A small-molecule ligand and the protein it binds are described below.
Small molecule (SMILES): O=C1/C=C/C(=O)N[C@@H](CC2CCCCC2)C(=O)N[C@@H](Cc2ccc(F)cc2)C(=O)N[C@@H](Cc2ccc([N+](=O)O)cc2)C(=O)NCCC[C@@H](C(=O)O)N1

Binding-site contacts:
Ligand atom O contacts residue GLN28 of chain 1.A at 3.1 Å.
Ligand atom F contacts residue LEU50 of chain 1.A at 3.2 Å.
Ligand atom CE2 contacts residue ASP157 of chain 1.A at 3.7 Å.
Ligand atom O1 contacts residue LEU26 of chain 1.A at 3.2 Å.
Ligand atom CE1 contacts residue LEU50 of chain 1.A at 3.7 Å (hydrophobic).
Ligand atom CD contacts residue GLN28 of chain 1.A at 3.6 Å.
Ligand atom CD2 contacts residue LYS48 of chain 1.A at 3.6 Å.
Ligand atom CD1 contacts residue PHE31 of chain 1.A at 3.6 Å (hydrophobic).
Ligand atom CD2 contacts residue ASP157 of chain 1.A at 3.5 Å.
Ligand atom O1 contacts residue GLY97 of chain 1.A at 3.5 Å.
Ligand atom O7 contacts residue PHE31 of chain 1.A at 3.6 Å.
Ligand atom O contacts residue ARG141 of chain 1.A at 3.2 Å (salt-bridge).
Ligand atom CD2 contacts residue SER98 of chain 1.A at 3.5 Å.
Ligand atom F contacts residue ILE89 of chain 1.A at 3.7 Å.
Ligand atom CE2 contacts residue VAL34 of chain 1.A at 3.6 Å (hydrophobic).
Ligand atom OXT contacts residue CYS30 of chain 1.A at 3.5 Å (h-bond).
Ligand atom NE contacts residue GLN28 of chain 1.A at 3.1 Å (h-bond).
Ligand atom CE1 contacts residue LYS48 of chain 1.A at 3.7 Å.
Ligand atom CE1 contacts residue LEU146 of chain 1.A at 3.7 Å (hydrophobic).
Ligand atom O contacts residue GLY32 of chain 1.A at 3.4 Å (h-bond).
Ligand atom N1 contacts residue VAL34 of chain 1.A at 3.7 Å.
Ligand atom CG contacts residue SER98 of chain 1.A at 3.7 Å.
Ligand atom C5 contacts residue ARG141 of chain 1.A at 3.4 Å.
Ligand atom O7 contacts residue CYS30 of chain 1.A at 3.2 Å.
Ligand atom O contacts residue PHE31 of chain 1.A at 3.6 Å (h-bond).
Ligand atom F contacts residue LEU160 of chain 1.A at 3.4 Å.
Ligand atom O contacts residue GLY29 of chain 1.A at 3.3 Å (h-bond).
Ligand atom CE1 contacts residue VAL34 of chain 1.A at 3.7 Å (hydrophobic).
Ligand atom CG contacts residue GLN28 of chain 1.A at 3.2 Å.
Ligand atom CD2 contacts residue ASP101 of chain 1.A at 3.5 Å.
Ligand atom N1 contacts residue LEU146 of chain 1.A at 3.5 Å.
Ligand atom CZ contacts residue ASP139 of chain 1.A at 3.4 Å.
Ligand atom O2 contacts residue LEU146 of chain 1.A at 3.4 Å.
Ligand atom CZ contacts residue VAL34 of chain 1.A at 3.4 Å (hydrophobic).
Ligand atom CD1 contacts residue GLU33 of chain 1.A at 3.6 Å.
Ligand atom CD1 contacts residue LYS48 of chain 1.A at 3.7 Å.
Ligand atom CG contacts residue LYS48 of chain 1.A at 3.6 Å.
Ligand atom CE2 contacts residue ASP139 of chain 1.A at 3.5 Å.
Ligand atom O contacts residue GLY27 of chain 1.A at 3.2 Å.
Ligand atom O2 contacts residue VAL34 of chain 1.A at 3.2 Å.

Sequence of chain 1.A:
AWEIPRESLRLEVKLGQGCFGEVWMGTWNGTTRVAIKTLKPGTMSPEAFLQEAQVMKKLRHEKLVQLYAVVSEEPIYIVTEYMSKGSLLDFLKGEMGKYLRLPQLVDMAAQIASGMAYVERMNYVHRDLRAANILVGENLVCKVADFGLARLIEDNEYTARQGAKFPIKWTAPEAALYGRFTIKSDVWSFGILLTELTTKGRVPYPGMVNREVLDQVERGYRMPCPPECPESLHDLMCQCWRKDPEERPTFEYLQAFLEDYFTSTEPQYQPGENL